A protein and the small-molecule ligand that binds it are described below.
Small molecule (SMILES): CC(=O)N[C@H]1[C@H](O[C@H]2[C@H](O)[C@@H](NC(C)=O)CO[C@@H]2CO)O[C@H](CO)[C@@H](O[C@@H]2O[C@H](CO)[C@@H](O)[C@H](O)[C@@H]2O)[C@@H]1O

Sequence of chain 16.E:
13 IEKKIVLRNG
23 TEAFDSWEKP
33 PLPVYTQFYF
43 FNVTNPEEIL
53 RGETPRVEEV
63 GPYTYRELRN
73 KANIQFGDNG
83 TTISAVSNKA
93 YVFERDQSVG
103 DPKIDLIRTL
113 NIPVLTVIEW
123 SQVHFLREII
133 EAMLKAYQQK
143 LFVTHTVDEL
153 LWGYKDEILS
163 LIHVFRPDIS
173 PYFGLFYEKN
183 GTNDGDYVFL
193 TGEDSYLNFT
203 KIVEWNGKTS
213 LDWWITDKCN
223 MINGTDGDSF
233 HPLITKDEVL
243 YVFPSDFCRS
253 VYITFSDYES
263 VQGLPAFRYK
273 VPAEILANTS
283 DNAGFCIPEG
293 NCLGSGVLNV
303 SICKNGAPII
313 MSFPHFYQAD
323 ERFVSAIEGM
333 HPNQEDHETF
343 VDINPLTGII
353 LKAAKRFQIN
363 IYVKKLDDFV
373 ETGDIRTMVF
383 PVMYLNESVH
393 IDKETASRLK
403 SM

Binding-site contacts:
Ligand atom C7 contacts residue ARG251 of chain 16.E at 4.0 Å.
Ligand atom C4 contacts residue MET223 of chain 16.E at 4.0 Å (hydrophobic).
Ligand atom O7 contacts residue SER252 of chain 16.E at 2.9 Å (h-bond).
Ligand atom C6 contacts residue LYS220 of chain 16.E at 4.0 Å.
Ligand atom O7 contacts residue ASN225 of chain 16.E at 2.9 Å (h-bond).
Ligand atom N2 contacts residue ASN225 of chain 16.E at 3.0 Å (h-bond).
Ligand atom C4 contacts residue ASN225 of chain 16.E at 4.2 Å.
Ligand atom C8 contacts residue ARG251 of chain 16.E at 3.5 Å.
Ligand atom O3 contacts residue ASP283 of chain 16.E at 4.3 Å.
Ligand atom C8 contacts residue SER252 of chain 16.E at 3.4 Å.
Ligand atom N2 contacts residue MET223 of chain 16.E at 3.8 Å.
Ligand atom N2 contacts residue LYS220 of chain 16.E at 4.1 Å.
Ligand atom C3 contacts residue LYS220 of chain 16.E at 4.1 Å.
Ligand atom C2 contacts residue LYS220 of chain 16.E at 3.8 Å.
Ligand atom C5 contacts residue MET223 of chain 16.E at 4.0 Å (hydrophobic).
Ligand atom O7 contacts residue ARG251 of chain 16.E at 4.3 Å.
Ligand atom C6 contacts residue ASP283 of chain 16.E at 3.8 Å.
Ligand atom O6 contacts residue TYR243 of chain 16.E at 4.0 Å.
Ligand atom C3 contacts residue ASN225 of chain 16.E at 3.8 Å.
Ligand atom C5 contacts residue LYS220 of chain 16.E at 4.0 Å.
Ligand atom C1 contacts residue ASN225 of chain 16.E at 1.4 Å.
Ligand atom C7 contacts residue MET223 of chain 16.E at 3.6 Å (hydrophobic).
Ligand atom O3 contacts residue LYS220 of chain 16.E at 3.8 Å.
Ligand atom C4 contacts residue LYS220 of chain 16.E at 3.4 Å.
Ligand atom C1 contacts residue LYS220 of chain 16.E at 4.2 Å.
Ligand atom O4 contacts residue LYS220 of chain 16.E at 4.2 Å.
Ligand atom C7 contacts residue SER252 of chain 16.E at 3.5 Å.
Ligand atom O5 contacts residue ASN225 of chain 16.E at 2.3 Å (h-bond).
Ligand atom O7 contacts residue MET223 of chain 16.E at 3.5 Å.
Ligand atom C8 contacts residue MET223 of chain 16.E at 3.3 Å (hydrophobic).
Ligand atom O5 contacts residue LYS220 of chain 16.E at 3.4 Å.
Ligand atom C5 contacts residue ASN225 of chain 16.E at 3.6 Å.
Ligand atom C1 contacts residue LYS220 of chain 16.E at 4.0 Å.
Ligand atom C7 contacts residue ASN225 of chain 16.E at 3.2 Å.
Ligand atom O6 contacts residue ASP283 of chain 16.E at 3.8 Å.
Ligand atom C3 contacts residue MET223 of chain 16.E at 3.7 Å (hydrophobic).
Ligand atom O4 contacts residue MET223 of chain 16.E at 3.7 Å.
Ligand atom C2 contacts residue ASP283 of chain 16.E at 3.8 Å.
Ligand atom C2 contacts residue ASN225 of chain 16.E at 2.5 Å.
Ligand atom O7 contacts residue LYS220 of chain 16.E at 4.0 Å.